Binding-site contacts:
Ligand atom C2 contacts residue ASN489 of chain 1.B at 2.4 Å.
Ligand atom C7 contacts residue ASP514 of chain 1.B at 3.8 Å.
Ligand atom C7 contacts residue LYS454 of chain 1.B at 3.4 Å.
Ligand atom C8 contacts residue LYS454 of chain 1.B at 3.5 Å.
Ligand atom O5 contacts residue SER491 of chain 1.B at 3.7 Å.
Ligand atom C1 contacts residue ASN489 of chain 1.B at 1.4 Å.
Ligand atom C6 contacts residue SER467 of chain 1.B at 3.5 Å.
Ligand atom C8 contacts residue CYS457 of chain 1.B at 3.9 Å (hydrophobic).
Ligand atom O4 contacts residue ARG450 of chain 1.B at 3.8 Å.
Ligand atom C5 contacts residue SER467 of chain 1.B at 4.0 Å.
Ligand atom C1 contacts residue SER467 of chain 1.B at 4.1 Å.
Ligand atom C1 contacts residue ASP465 of chain 1.B at 4.0 Å.
Ligand atom N2 contacts residue LYS454 of chain 1.B at 4.1 Å.
Ligand atom O6 contacts residue LEU468 of chain 1.B at 4.0 Å.
Ligand atom C4 contacts residue ASN489 of chain 1.B at 4.2 Å.
Ligand atom C1 contacts residue SER491 of chain 1.B at 4.0 Å.
Ligand atom C7 contacts residue ASN489 of chain 1.B at 3.3 Å.
Ligand atom C1 contacts residue ASP514 of chain 1.B at 3.8 Å.
Ligand atom C5 contacts residue SER491 of chain 1.B at 3.9 Å.
Ligand atom O6 contacts residue SER467 of chain 1.B at 3.2 Å (h-bond).
Ligand atom C5 contacts residue ASN489 of chain 1.B at 3.7 Å.
Ligand atom N2 contacts residue ASN489 of chain 1.B at 2.7 Å (h-bond).
Ligand atom N2 contacts residue ASP514 of chain 1.B at 2.9 Å (salt-bridge).
Ligand atom O5 contacts residue SER467 of chain 1.B at 3.2 Å (h-bond).
Ligand atom O7 contacts residue ILE453 of chain 1.B at 3.4 Å.
Ligand atom C3 contacts residue ASP514 of chain 1.B at 4.1 Å.
Ligand atom C6 contacts residue LEU468 of chain 1.B at 4.2 Å (hydrophobic).
Ligand atom C5 contacts residue ARG450 of chain 1.B at 4.2 Å.
Ligand atom O3 contacts residue LYS454 of chain 1.B at 4.0 Å.
Ligand atom C8 contacts residue ASP514 of chain 1.B at 3.6 Å.
Ligand atom O6 contacts residue LYS454 of chain 1.B at 3.4 Å (salt-bridge).
Ligand atom O6 contacts residue SER404 of chain 1.B at 3.9 Å.
Ligand atom O7 contacts residue LYS454 of chain 1.B at 3.0 Å (salt-bridge).
Ligand atom O2 contacts residue ARG450 of chain 1.B at 3.8 Å.
Ligand atom C8 contacts residue TYR512 of chain 1.B at 3.7 Å (hydrophobic).
Ligand atom O5 contacts residue ASP465 of chain 1.B at 4.1 Å.
Ligand atom C3 contacts residue ASN489 of chain 1.B at 3.7 Å.
Ligand atom C2 contacts residue ASP514 of chain 1.B at 3.8 Å.
Ligand atom O5 contacts residue ASN489 of chain 1.B at 2.4 Å (h-bond).
Ligand atom O7 contacts residue ASN489 of chain 1.B at 3.6 Å.

This small molecule binds to this protein.
Small molecule (SMILES): CC(=O)N[C@H]1[C@H](O[C@H]2[C@H](O)[C@@H](NC(C)=O)CO[C@@H]2CO)O[C@H](CO)[C@@H](O[C@@H]2O[C@H](CO)[C@@H](O)[C@H](O)[C@@H]2O)[C@@H]1O

Sequence of chain 1.B:
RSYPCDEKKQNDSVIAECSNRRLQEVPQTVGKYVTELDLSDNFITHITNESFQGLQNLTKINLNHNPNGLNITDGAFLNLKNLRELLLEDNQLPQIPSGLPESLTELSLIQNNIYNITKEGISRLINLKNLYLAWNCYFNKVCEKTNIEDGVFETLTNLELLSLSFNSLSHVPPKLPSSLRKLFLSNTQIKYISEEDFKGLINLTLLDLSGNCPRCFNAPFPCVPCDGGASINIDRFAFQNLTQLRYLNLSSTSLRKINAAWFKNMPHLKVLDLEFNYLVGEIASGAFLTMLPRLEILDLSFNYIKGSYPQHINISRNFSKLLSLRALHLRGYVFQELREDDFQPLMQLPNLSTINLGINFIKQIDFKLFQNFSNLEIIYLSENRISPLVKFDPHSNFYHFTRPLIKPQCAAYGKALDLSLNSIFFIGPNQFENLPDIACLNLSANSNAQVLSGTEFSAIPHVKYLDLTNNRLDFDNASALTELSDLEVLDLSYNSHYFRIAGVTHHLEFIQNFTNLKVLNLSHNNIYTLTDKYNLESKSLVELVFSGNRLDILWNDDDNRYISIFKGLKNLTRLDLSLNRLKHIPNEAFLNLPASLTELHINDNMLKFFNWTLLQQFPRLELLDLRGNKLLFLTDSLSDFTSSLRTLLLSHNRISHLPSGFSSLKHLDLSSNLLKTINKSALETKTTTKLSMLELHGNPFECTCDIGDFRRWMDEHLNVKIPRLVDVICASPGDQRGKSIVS